Sequence of chain 1.A:
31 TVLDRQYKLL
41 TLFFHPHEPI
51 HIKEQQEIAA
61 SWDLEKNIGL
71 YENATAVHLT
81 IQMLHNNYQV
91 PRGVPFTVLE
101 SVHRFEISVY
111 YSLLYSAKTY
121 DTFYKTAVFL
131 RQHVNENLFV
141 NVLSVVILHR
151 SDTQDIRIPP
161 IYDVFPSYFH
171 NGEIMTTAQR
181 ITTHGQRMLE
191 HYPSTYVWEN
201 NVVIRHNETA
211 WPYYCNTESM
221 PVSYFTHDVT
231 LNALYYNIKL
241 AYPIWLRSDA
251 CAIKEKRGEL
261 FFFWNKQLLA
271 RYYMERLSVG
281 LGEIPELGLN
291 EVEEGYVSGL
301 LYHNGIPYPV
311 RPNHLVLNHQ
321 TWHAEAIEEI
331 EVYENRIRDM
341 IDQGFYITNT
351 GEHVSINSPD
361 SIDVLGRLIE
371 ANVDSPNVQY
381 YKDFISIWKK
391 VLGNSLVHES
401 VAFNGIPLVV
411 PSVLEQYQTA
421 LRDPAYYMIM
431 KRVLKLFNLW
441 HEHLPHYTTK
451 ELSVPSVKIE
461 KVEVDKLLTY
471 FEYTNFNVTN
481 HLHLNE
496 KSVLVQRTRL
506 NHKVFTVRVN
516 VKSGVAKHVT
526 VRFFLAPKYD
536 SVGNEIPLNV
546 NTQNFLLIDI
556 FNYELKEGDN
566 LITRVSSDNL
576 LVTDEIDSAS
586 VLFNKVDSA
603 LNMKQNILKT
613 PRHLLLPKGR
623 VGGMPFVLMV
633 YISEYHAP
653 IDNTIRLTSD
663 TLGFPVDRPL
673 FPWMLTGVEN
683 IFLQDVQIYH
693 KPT

Binding-site contacts:
Ligand atom O5 contacts residue ALA76 of chain 1.B at 3.8 Å.
Ligand atom O6 contacts residue ARG247 of chain 1.B at 3.6 Å (salt-bridge).
Ligand atom C1 contacts residue ASN73 of chain 1.B at 1.4 Å.
Ligand atom N2 contacts residue ASN73 of chain 1.B at 2.7 Å (h-bond).
Ligand atom C6 contacts residue ARG247 of chain 1.B at 3.9 Å.
Ligand atom O6 contacts residue SER112 of chain 1.B at 3.1 Å (h-bond).
Ligand atom C1 contacts residue ARG247 of chain 1.B at 3.6 Å.
Ligand atom C3 contacts residue ASN73 of chain 1.B at 3.7 Å.
Ligand atom C7 contacts residue ASN73 of chain 1.B at 3.0 Å.
Ligand atom O4 contacts residue VAL378 of chain 1.B at 3.3 Å (h-bond).
Ligand atom C5 contacts residue ASN73 of chain 1.B at 3.7 Å.
Ligand atom O6 contacts residue VAL373 of chain 1.B at 2.9 Å (h-bond).
Ligand atom O2 contacts residue PRO376 of chain 1.B at 3.7 Å.
Ligand atom O4 contacts residue PRO376 of chain 1.B at 3.5 Å (h-bond).
Ligand atom C2 contacts residue ARG247 of chain 1.B at 3.4 Å.
Ligand atom C6 contacts residue VAL373 of chain 1.B at 3.4 Å (hydrophobic).
Ligand atom O5 contacts residue ASN73 of chain 1.B at 2.5 Å (h-bond).
Ligand atom C6 contacts residue LEU79 of chain 1.B at 4.0 Å (hydrophobic).
Ligand atom C3 contacts residue PRO376 of chain 1.B at 3.8 Å (hydrophobic).
Ligand atom O6 contacts residue ASN357 of chain 1.A at 3.9 Å.
Ligand atom O3 contacts residue ASN349 of chain 1.B at 3.0 Å (h-bond).
Ligand atom C5 contacts residue ASN349 of chain 1.B at 3.7 Å.
Ligand atom O2 contacts residue GLU442 of chain 1.A at 3.9 Å.
Ligand atom C4 contacts residue PRO376 of chain 1.B at 3.3 Å (hydrophobic).
Ligand atom C8 contacts residue PHE105 of chain 1.B at 3.3 Å (hydrophobic).
Ligand atom O3 contacts residue PRO376 of chain 1.B at 3.1 Å (h-bond).
Ligand atom C2 contacts residue ASN73 of chain 1.B at 2.3 Å.
Ligand atom C6 contacts residue PRO445 of chain 1.A at 3.9 Å (hydrophobic).
Ligand atom O7 contacts residue ASN73 of chain 1.B at 3.1 Å (h-bond).
Ligand atom C6 contacts residue SER375 of chain 1.B at 3.5 Å.
Ligand atom C4 contacts residue SER375 of chain 1.B at 4.0 Å.
Ligand atom O2 contacts residue ARG247 of chain 1.B at 3.2 Å (salt-bridge).
Ligand atom C8 contacts residue LEU79 of chain 1.B at 3.9 Å (hydrophobic).
Ligand atom O6 contacts residue ASN349 of chain 1.B at 2.5 Å (h-bond).
Ligand atom C4 contacts residue ARG247 of chain 1.B at 3.8 Å.
Ligand atom O5 contacts residue SER112 of chain 1.B at 3.9 Å.
Ligand atom C5 contacts residue ARG247 of chain 1.B at 3.6 Å.
Ligand atom C6 contacts residue ASN349 of chain 1.B at 2.7 Å.
Ligand atom O4 contacts residue ARG247 of chain 1.B at 2.7 Å (salt-bridge).
Ligand atom O4 contacts residue ASN377 of chain 1.B at 3.7 Å.

The protein below binds the small molecule below.
Small molecule (SMILES): CC(=O)N[C@H]1[C@H](O[C@H]2[C@H](O)[C@@H](NC(C)=O)CO[C@@H]2CO)O[C@H](CO)[C@@H](O[C@@H]2O[C@H](CO[C@H]3O[C@H](CO[C@H]4O[C@H](CO)[C@@H](O)[C@H](O)[C@@H]4O)[C@@H](O)[C@H](O[C@H]4O[C@H](CO)[C@@H](O)[C@H](O)[C@@H]4O)[C@@H]3O)[C@@H](O)[C@H](O[C@H]3O[C@H](CO)[C@@H](O)[C@H](O)[C@@H]3O[C@H]3O[C@H](CO)[C@@H](O)[C@H](O)[C@@H]3O[C@H]3O[C@H](CO)[C@@H](O)[C@H](O)[C@@H]3O)[C@@H]2O)[C@@H]1O

Sequence of chain 1.B:
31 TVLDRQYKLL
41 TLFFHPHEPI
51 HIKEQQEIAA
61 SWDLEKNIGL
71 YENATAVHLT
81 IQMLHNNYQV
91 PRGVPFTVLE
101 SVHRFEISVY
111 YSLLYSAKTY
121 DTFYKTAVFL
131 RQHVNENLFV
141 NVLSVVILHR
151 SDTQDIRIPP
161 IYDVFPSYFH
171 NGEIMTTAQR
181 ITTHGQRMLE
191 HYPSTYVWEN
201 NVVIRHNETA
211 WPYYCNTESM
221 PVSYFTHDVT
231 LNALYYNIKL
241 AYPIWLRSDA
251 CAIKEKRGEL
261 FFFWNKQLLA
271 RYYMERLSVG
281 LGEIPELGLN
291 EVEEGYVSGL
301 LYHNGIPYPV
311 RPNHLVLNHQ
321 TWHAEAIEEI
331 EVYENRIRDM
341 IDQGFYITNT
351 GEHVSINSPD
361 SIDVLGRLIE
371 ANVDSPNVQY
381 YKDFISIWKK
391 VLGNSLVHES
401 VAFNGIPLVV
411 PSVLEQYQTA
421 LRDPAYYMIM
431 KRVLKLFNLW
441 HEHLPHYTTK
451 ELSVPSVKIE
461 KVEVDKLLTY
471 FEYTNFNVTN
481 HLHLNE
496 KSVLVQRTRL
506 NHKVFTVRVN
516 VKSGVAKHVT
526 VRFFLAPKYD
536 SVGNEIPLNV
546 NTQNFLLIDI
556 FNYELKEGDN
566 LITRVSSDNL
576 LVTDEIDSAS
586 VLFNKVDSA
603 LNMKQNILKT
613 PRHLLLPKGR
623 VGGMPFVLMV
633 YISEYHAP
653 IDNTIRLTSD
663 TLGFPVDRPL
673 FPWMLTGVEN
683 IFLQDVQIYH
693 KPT